Sequence of chain 1.F:
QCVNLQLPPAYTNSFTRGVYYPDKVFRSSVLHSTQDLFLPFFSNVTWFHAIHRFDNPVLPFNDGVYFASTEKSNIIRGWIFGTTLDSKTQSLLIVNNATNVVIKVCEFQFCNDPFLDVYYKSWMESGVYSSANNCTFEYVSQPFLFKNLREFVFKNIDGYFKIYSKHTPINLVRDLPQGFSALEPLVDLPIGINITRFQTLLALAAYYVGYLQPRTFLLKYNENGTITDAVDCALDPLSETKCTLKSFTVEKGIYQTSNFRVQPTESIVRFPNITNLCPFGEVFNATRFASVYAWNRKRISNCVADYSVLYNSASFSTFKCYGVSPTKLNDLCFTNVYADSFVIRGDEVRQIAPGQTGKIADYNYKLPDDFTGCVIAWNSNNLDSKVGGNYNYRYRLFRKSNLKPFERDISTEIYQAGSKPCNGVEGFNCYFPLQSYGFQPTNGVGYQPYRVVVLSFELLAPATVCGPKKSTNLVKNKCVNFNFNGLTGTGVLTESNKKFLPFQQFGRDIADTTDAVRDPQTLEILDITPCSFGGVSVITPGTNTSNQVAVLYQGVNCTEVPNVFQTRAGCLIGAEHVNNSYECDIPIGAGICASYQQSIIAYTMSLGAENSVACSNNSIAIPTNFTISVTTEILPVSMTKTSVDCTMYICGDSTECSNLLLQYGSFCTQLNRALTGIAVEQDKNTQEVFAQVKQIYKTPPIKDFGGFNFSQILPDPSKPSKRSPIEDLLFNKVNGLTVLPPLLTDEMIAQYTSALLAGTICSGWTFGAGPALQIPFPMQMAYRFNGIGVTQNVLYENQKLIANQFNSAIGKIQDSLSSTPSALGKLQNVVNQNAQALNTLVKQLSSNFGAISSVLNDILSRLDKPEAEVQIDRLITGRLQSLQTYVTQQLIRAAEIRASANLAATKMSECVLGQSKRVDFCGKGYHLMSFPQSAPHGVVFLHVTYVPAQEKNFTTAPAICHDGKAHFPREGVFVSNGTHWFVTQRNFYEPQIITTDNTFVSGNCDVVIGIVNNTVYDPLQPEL

Binding-site contacts:
Ligand atom C6 contacts residue SER801 of chain 1.F at 3.9 Å.
Ligand atom C7 contacts residue ASN799 of chain 1.F at 3.6 Å.
Ligand atom O5 contacts residue SER801 of chain 1.F at 3.3 Å (h-bond).
Ligand atom O5 contacts residue ASN799 of chain 1.F at 2.4 Å (h-bond).
Ligand atom C5 contacts residue ASN799 of chain 1.F at 3.7 Å.
Ligand atom C1 contacts residue ASN799 of chain 1.F at 1.5 Å.
Ligand atom O7 contacts residue ASN799 of chain 1.F at 3.8 Å.
Ligand atom C4 contacts residue ASN799 of chain 1.F at 4.2 Å.
Ligand atom N2 contacts residue ASN799 of chain 1.F at 2.9 Å (h-bond).
Ligand atom C1 contacts residue SER801 of chain 1.F at 3.7 Å.
Ligand atom C6 contacts residue GLN802 of chain 1.F at 4.0 Å.
Ligand atom C3 contacts residue ASN799 of chain 1.F at 3.8 Å.
Ligand atom C5 contacts residue SER801 of chain 1.F at 3.5 Å.
Ligand atom C2 contacts residue ASN799 of chain 1.F at 2.5 Å.

The protein below binds the small molecule below.
Small molecule (SMILES): CC(=O)N[C@@H]1[C@@H](O)[C@H](O)[C@@H](CO)O[C@H]1O